Binding-site contacts:
Ligand atom O33 contacts residue TYR87 of chain 1.A at 3.4 Å.
Ligand atom F4 contacts residue GLY29 of chain 1.A at 3.2 Å.
Ligand atom C36 contacts residue GLY50 of chain 1.A at 3.4 Å.
Ligand atom F64 contacts residue GLN89 of chain 1.A at 3.1 Å.
Ligand atom F4 contacts residue THR248 of chain 1.A at 3.4 Å.
Ligand atom F4 contacts residue GLY246 of chain 1.A at 3.4 Å.
Ligand atom C2 contacts residue GLY246 of chain 1.A at 3.5 Å.
Ligand atom C5 contacts residue GLY246 of chain 1.A at 3.4 Å.
Ligand atom O33 contacts residue THR88 of chain 1.A at 3.0 Å (h-bond).
Ligand atom F64 contacts residue PHE124 of chain 1.A at 3.1 Å.
Ligand atom C40 contacts residue TYR214 of chain 1.A at 3.7 Å (hydrophobic).
Ligand atom F4 contacts residue GLN28 of chain 1.A at 3.7 Å.
Ligand atom O62 contacts residue ASP48 of chain 1.A at 2.7 Å (salt-bridge).
Ligand atom C10 contacts residue GLN89 of chain 1.A at 3.5 Å.
Ligand atom O62 contacts residue GLY50 of chain 1.A at 3.4 Å (h-bond).
Ligand atom O32 contacts residue THR247 of chain 1.A at 3.4 Å (h-bond).
Ligand atom C23 contacts residue ASP244 of chain 1.A at 3.2 Å.
Ligand atom F1 contacts residue GLN28 of chain 1.A at 2.8 Å.
Ligand atom C2 contacts residue GLY29 of chain 1.A at 3.7 Å.
Ligand atom C21 contacts residue ASP48 of chain 1.A at 3.5 Å.
Ligand atom O62 contacts residue TYR87 of chain 1.A at 3.5 Å.
Ligand atom C14 contacts residue GLY246 of chain 1.A at 3.4 Å.
Ligand atom C58 contacts residue VAL85 of chain 1.A at 3.6 Å (hydrophobic).
Ligand atom F3 contacts residue GLY246 of chain 1.A at 3.0 Å.
Ligand atom C40 contacts residue GLY50 of chain 1.A at 3.4 Å.
Ligand atom C25 contacts residue THR247 of chain 1.A at 3.1 Å.
Ligand atom N34 contacts residue ASP244 of chain 1.A at 2.7 Å (salt-bridge).
Ligand atom C36 contacts residue ASP244 of chain 1.A at 3.4 Å.
Ligand atom F3 contacts residue LEU46 of chain 1.A at 3.3 Å.
Ligand atom O62 contacts residue SER51 of chain 1.A at 3.6 Å.
Ligand atom F1 contacts residue GLY29 of chain 1.A at 3.2 Å.
Ligand atom N65 contacts residue PHE124 of chain 1.A at 2.9 Å (h-bond).
Ligand atom C47 contacts residue THR88 of chain 1.A at 3.3 Å.
Ligand atom O33 contacts residue GLN89 of chain 1.A at 3.5 Å (h-bond).
Ligand atom N34 contacts residue GLY50 of chain 1.A at 3.0 Å (h-bond).
Ligand atom C25 contacts residue ASP244 of chain 1.A at 3.2 Å.
Ligand atom C43 contacts residue PRO86 of chain 1.A at 3.5 Å (hydrophobic).
Ligand atom F1 contacts residue ILE126 of chain 1.A at 3.5 Å.
Ligand atom C45 contacts residue THR88 of chain 1.A at 3.6 Å.
Ligand atom C16 contacts residue ASP48 of chain 1.A at 3.5 Å.

Sequence of chain 1.A:
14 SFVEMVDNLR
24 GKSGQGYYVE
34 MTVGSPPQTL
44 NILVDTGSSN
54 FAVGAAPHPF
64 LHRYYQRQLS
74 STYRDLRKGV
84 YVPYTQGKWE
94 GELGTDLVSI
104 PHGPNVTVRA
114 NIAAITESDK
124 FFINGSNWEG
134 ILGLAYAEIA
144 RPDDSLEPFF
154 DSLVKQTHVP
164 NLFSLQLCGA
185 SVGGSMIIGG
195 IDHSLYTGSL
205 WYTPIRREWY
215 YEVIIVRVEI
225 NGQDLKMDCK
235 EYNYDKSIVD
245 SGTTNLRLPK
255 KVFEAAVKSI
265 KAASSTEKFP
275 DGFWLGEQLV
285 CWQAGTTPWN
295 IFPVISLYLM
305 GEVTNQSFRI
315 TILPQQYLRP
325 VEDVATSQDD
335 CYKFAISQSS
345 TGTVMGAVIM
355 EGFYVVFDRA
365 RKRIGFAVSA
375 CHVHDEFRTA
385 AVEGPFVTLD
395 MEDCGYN

A small-molecule ligand and the protein it binds are described below.
Small molecule (SMILES): CCOC[C@@H](Oc1cc(C[C@@H]2CS(=O)(=O)C[C@H](NCc3cccc(C(C)(C)C)c3)[C@H]2O)cc(F)c1N)C(F)(F)F